The small molecule below binds the protein below.
Small molecule (SMILES): C[C@H]1O[C@@H](n2cnc3c(N)ncnc32)[C@H](O)[C@@H]1O

Binding-site contacts:
Ligand atom N7 contacts residue PRO113 of chain 1.E at 4.3 Å.
Ligand atom C2 contacts residue PRO113 of chain 1.E at 4.5 Å (hydrophobic).
Ligand atom O2' contacts residue PRO113 of chain 1.E at 3.7 Å.
Ligand atom C5 contacts residue PRO113 of chain 1.E at 4.0 Å (hydrophobic).
Ligand atom C5 contacts residue ARG115 of chain 1.E at 4.4 Å.
Ligand atom C4 contacts residue PRO113 of chain 1.E at 3.4 Å (hydrophobic).
Ligand atom C4 contacts residue ASN114 of chain 1.E at 3.9 Å.
Ligand atom C2 contacts residue ASN114 of chain 1.E at 3.5 Å.
Ligand atom N9 contacts residue PRO113 of chain 1.E at 3.3 Å (h-bond).
Ligand atom N3 contacts residue PRO113 of chain 1.E at 3.7 Å.
Ligand atom N1 contacts residue ASN114 of chain 1.E at 3.5 Å.
Ligand atom N6 contacts residue ASN114 of chain 1.E at 3.5 Å (h-bond).
Ligand atom C2' contacts residue PRO113 of chain 1.E at 3.2 Å (hydrophobic).
Ligand atom C8 contacts residue ARG115 of chain 1.E at 3.2 Å.
Ligand atom C1' contacts residue PRO113 of chain 1.E at 3.7 Å (hydrophobic).
Ligand atom C8 contacts residue PRO113 of chain 1.E at 3.9 Å (hydrophobic).
Ligand atom C5 contacts residue ASN114 of chain 1.E at 3.9 Å.
Ligand atom N9 contacts residue ARG115 of chain 1.E at 4.3 Å.
Ligand atom N3 contacts residue ASN114 of chain 1.E at 3.7 Å.
Ligand atom C6 contacts residue ASN114 of chain 1.E at 3.6 Å.
Ligand atom N7 contacts residue ARG115 of chain 1.E at 3.4 Å.

Sequence of chain 1.E:
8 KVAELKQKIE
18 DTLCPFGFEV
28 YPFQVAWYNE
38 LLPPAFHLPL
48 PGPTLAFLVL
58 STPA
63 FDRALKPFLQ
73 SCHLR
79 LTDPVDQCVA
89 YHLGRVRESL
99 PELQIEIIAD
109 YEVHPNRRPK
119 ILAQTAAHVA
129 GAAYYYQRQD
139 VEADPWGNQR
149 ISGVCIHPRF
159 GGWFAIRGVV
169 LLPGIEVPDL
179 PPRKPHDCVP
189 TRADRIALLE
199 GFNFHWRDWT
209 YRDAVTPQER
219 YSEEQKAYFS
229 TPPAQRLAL